This small molecule binds to this protein.
Small molecule (SMILES): OC[C@H]1O[C@H](OC[C@H]2O[C@H](O[C@]3(CO)O[C@H](CO)[C@@H](O)[C@@H]3O)[C@H](O)[C@@H](O)[C@@H]2O)[C@H](O)[C@@H](O)[C@H]1O

Binding-site contacts:
Ligand atom C4 contacts residue THR100 of chain 1.C at 3.4 Å.
Ligand atom C6 contacts residue VAL97 of chain 1.C at 3.6 Å (hydrophobic).
Ligand atom C2 contacts residue GLU44 of chain 1.C at 3.1 Å.
Ligand atom C4 contacts residue CA1 of chain 1.R at 3.3 Å.
Ligand atom C1 contacts residue GLU44 of chain 1.C at 3.2 Å.
Ligand atom O6 contacts residue GLN57 of chain 1.C at 2.7 Å (h-bond).
Ligand atom O3 contacts residue CA1 of chain 1.R at 2.5 Å.
Ligand atom O4 contacts residue GLN57 of chain 1.C at 2.8 Å (h-bond).
Ligand atom O2 contacts residue TYR38 of chain 1.C at 3.9 Å.
Ligand atom O4 contacts residue THR100 of chain 1.C at 3.4 Å (h-bond).
Ligand atom O2 contacts residue GLU44 of chain 1.C at 2.5 Å (salt-bridge).
Ligand atom O5 contacts residue TYR38 of chain 1.C at 3.6 Å.
Ligand atom O4 contacts residue CA1 of chain 1.R at 2.4 Å.
Ligand atom C2 contacts residue TYR38 of chain 1.C at 3.3 Å (hydrophobic).
Ligand atom C6 contacts residue GLN57 of chain 1.C at 3.6 Å.
Ligand atom C6 contacts residue GLN57 of chain 1.C at 3.6 Å.
Ligand atom O3 contacts residue ASP41 of chain 1.C at 3.9 Å.
Ligand atom O6 contacts residue VAL97 of chain 1.C at 3.7 Å.
Ligand atom C6 contacts residue ASP96 of chain 1.C at 3.3 Å.
Ligand atom C5 contacts residue GLN57 of chain 1.C at 3.9 Å.
Ligand atom O6 contacts residue ILE61 of chain 1.C at 3.7 Å.
Ligand atom O3 contacts residue THR100 of chain 1.C at 3.5 Å (h-bond).
Ligand atom O3 contacts residue TYR38 of chain 1.C at 3.1 Å (h-bond).
Ligand atom O6 contacts residue GLU44 of chain 1.C at 3.8 Å.
Ligand atom O4 contacts residue ASP96 of chain 1.C at 2.7 Å (salt-bridge).
Ligand atom C6 contacts residue ILE61 of chain 1.C at 3.7 Å (hydrophobic).
Ligand atom C1 contacts residue TYR38 of chain 1.C at 3.8 Å (hydrophobic).
Ligand atom C4 contacts residue GLU44 of chain 1.C at 3.3 Å.
Ligand atom O4 contacts residue ASN55 of chain 1.C at 3.4 Å (h-bond).
Ligand atom O3 contacts residue ASP103 of chain 1.C at 2.6 Å (salt-bridge).
Ligand atom O6 contacts residue ASP103 of chain 1.C at 3.6 Å.
Ligand atom O2 contacts residue ASP103 of chain 1.C at 3.6 Å (salt-bridge).
Ligand atom O2 contacts residue GLY39 of chain 1.C at 3.9 Å.
Ligand atom O4 contacts residue GLU44 of chain 1.C at 2.9 Å (salt-bridge).
Ligand atom C4 contacts residue ASP96 of chain 1.C at 3.5 Å.
Ligand atom C3 contacts residue CA1 of chain 1.R at 3.4 Å.
Ligand atom O5 contacts residue GLN57 of chain 1.C at 3.2 Å (h-bond).
Ligand atom C3 contacts residue TYR38 of chain 1.C at 3.6 Å (hydrophobic).
Ligand atom C3 contacts residue ASP103 of chain 1.C at 3.7 Å.
Ligand atom O4 contacts residue TYR38 of chain 1.C at 3.0 Å (h-bond).

Sequence of chain 1.C:
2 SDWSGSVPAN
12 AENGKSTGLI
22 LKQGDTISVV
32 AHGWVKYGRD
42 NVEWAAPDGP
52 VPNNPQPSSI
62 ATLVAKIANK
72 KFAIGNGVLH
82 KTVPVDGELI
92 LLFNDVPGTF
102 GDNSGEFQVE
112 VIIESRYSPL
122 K